Binding-site contacts:
Ligand atom CAC contacts residue ILE30 of chain 1.A at 3.7 Å (hydrophobic).
Ligand atom OAG contacts residue ASP212 of chain 1.A at 3.6 Å (salt-bridge).
Ligand atom OAG contacts residue THR215 of chain 1.A at 3.5 Å (h-bond).
Ligand atom CAC contacts residue ILE121 of chain 1.A at 3.7 Å (hydrophobic).
Ligand atom CBK contacts residue NA1 of chain 1.D at 3.0 Å.
Ligand atom CBJ contacts residue SER77 of chain 1.A at 3.5 Å.
Ligand atom OAG contacts residue GLY214 of chain 1.A at 3.4 Å.
Ligand atom O contacts residue VAL76 of chain 1.A at 3.0 Å (h-bond).
Ligand atom OAI contacts residue ASP212 of chain 1.A at 3.7 Å.
Ligand atom CAU contacts residue VAL76 of chain 1.A at 3.7 Å (hydrophobic).
Ligand atom CBA contacts residue SER216 of chain 1.A at 3.5 Å.
Ligand atom OAI contacts residue GLY34 of chain 1.A at 3.5 Å.
Ligand atom CAP contacts residue THR215 of chain 1.A at 3.7 Å.
Ligand atom CBU contacts residue GLY214 of chain 1.A at 3.4 Å.
Ligand atom CAO contacts residue VAL76 of chain 1.A at 3.7 Å (hydrophobic).
Ligand atom CB contacts residue ASN74 of chain 1.A at 3.3 Å.
Ligand atom OAF contacts residue VAL76 of chain 1.A at 3.5 Å.
Ligand atom OAI contacts residue ASP32 of chain 1.A at 2.8 Å (salt-bridge).
Ligand atom OAI contacts residue NA1 of chain 1.D at 2.1 Å (h-bond).
Ligand atom CBK contacts residue ASP32 of chain 1.A at 3.5 Å.
Ligand atom CAO contacts residue LEU290 of chain 1.A at 3.6 Å (hydrophobic).
Ligand atom CAZ contacts residue TYR75 of chain 1.A at 3.5 Å (hydrophobic).
Ligand atom CAM contacts residue PHE292 of chain 1.A at 3.5 Å (hydrophobic).
Ligand atom CAK contacts residue VAL76 of chain 1.A at 3.7 Å (hydrophobic).
Ligand atom CAQ contacts residue THR215 of chain 1.A at 3.7 Å.
Ligand atom CBT contacts residue SER77 of chain 1.A at 3.7 Å.
Ligand atom OAH contacts residue GLY214 of chain 1.A at 3.3 Å (h-bond).
Ligand atom OAG contacts residue NA1 of chain 1.D at 2.4 Å (h-bond).
Ligand atom NBE contacts residue GLY214 of chain 1.A at 3.2 Å (h-bond).
Ligand atom CBR contacts residue NA1 of chain 1.D at 3.1 Å.
Ligand atom O contacts residue TYR75 of chain 1.A at 3.3 Å.
Ligand atom CBN contacts residue CPS1 of chain 1.C at 3.8 Å.
Ligand atom CBB contacts residue NA1 of chain 1.D at 3.6 Å.
Ligand atom OAH contacts residue THR215 of chain 1.A at 3.7 Å.
Ligand atom CBR contacts residue ASP32 of chain 1.A at 3.2 Å.
Ligand atom CAN contacts residue PHE292 of chain 1.A at 3.8 Å (hydrophobic).
Ligand atom OAF contacts residue SER77 of chain 1.A at 2.7 Å (h-bond).
Ligand atom OAG contacts residue ASP32 of chain 1.A at 3.6 Å (salt-bridge).
Ligand atom CAA contacts residue GLY34 of chain 1.A at 3.7 Å.
Ligand atom OAH contacts residue SER216 of chain 1.A at 3.0 Å (h-bond).

A small-molecule ligand and the protein it binds are described below.
Small molecule (SMILES): CSC[C@H](NC(=O)Cc1ccccc1)C(=O)N[C@@H](Cc1ccccc1)[C@H](O)C(=O)N1CSC(C)(C)[C@H]1C(=O)N[C@H]1c2ccccc2C[C@H]1O

Sequence of chain 1.A:
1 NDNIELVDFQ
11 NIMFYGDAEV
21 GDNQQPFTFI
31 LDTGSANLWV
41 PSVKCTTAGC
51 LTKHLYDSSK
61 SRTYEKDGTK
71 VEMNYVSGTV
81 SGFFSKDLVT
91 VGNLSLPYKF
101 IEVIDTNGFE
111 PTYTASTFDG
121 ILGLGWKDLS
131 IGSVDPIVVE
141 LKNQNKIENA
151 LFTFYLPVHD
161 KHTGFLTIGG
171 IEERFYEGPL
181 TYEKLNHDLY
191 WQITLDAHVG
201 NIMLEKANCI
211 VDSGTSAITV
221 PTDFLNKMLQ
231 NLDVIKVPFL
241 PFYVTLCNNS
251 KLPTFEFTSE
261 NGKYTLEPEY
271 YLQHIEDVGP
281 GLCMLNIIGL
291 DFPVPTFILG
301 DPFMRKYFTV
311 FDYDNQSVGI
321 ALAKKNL